Sequence of chain 1.A:
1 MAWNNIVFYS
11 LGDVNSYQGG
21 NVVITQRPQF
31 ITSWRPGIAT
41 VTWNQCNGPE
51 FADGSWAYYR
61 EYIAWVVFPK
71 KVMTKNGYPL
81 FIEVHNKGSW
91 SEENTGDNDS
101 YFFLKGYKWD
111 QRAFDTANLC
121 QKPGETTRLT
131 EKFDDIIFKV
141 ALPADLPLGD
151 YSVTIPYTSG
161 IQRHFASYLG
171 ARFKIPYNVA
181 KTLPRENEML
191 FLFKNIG

This small molecule binds to this protein.
Small molecule (SMILES): OC[C@H]1O[C@H](O[C@@H]2[C@H](O)[C@@H](O)CO[C@@H]2CO)[C@H](O)[C@@H](O)[C@H]1O

Binding-site contacts:
Ligand atom C4 contacts residue GLY106 of chain 1.A at 3.8 Å.
Ligand atom C5 contacts residue TRP109 of chain 1.A at 3.6 Å (hydrophobic).
Ligand atom C3 contacts residue GLY106 of chain 1.A at 3.4 Å.
Ligand atom O5 contacts residue 4KS1 of chain 1.C at 2.3 Å (h-bond).
Ligand atom C3 contacts residue TRP109 of chain 1.A at 3.6 Å (hydrophobic).
Ligand atom O5 contacts residue GLY106 of chain 1.A at 3.4 Å.
Ligand atom O4 contacts residue LYS174 of chain 1.A at 3.0 Å (salt-bridge).
Ligand atom O2 contacts residue 4KS1 of chain 1.C at 2.9 Å (h-bond).
Ligand atom C6 contacts residue LEU104 of chain 1.A at 4.0 Å (hydrophobic).
Ligand atom C5 contacts residue GLY106 of chain 1.A at 4.2 Å.
Ligand atom C6 contacts residue GLY106 of chain 1.A at 3.5 Å.
Ligand atom C4 contacts residue LYS174 of chain 1.A at 3.9 Å.
Ligand atom O4 contacts residue GLU93 of chain 1.A at 2.7 Å (salt-bridge).
Ligand atom C5 contacts residue 4KS1 of chain 1.C at 3.6 Å.
Ligand atom O2 contacts residue TRP109 of chain 1.A at 4.2 Å.
Ligand atom O6 contacts residue TRP109 of chain 1.A at 3.6 Å.
Ligand atom C4 contacts residue TRP109 of chain 1.A at 4.0 Å (hydrophobic).
Ligand atom C2 contacts residue LYS174 of chain 1.A at 3.9 Å.
Ligand atom C1 contacts residue 4KS1 of chain 1.C at 1.4 Å.
Ligand atom C6 contacts residue LYS105 of chain 1.A at 4.2 Å.
Ligand atom O6 contacts residue GLY106 of chain 1.A at 2.8 Å (h-bond).
Ligand atom O3 contacts residue GLY106 of chain 1.A at 2.9 Å (h-bond).
Ligand atom C6 contacts residue GLU61 of chain 1.A at 3.4 Å.
Ligand atom C1 contacts residue GLY106 of chain 1.A at 4.1 Å.
Ligand atom C3 contacts residue LYS174 of chain 1.A at 3.8 Å.
Ligand atom C6 contacts residue ARG172 of chain 1.A at 3.7 Å.
Ligand atom C1 contacts residue TRP109 of chain 1.A at 4.0 Å (hydrophobic).
Ligand atom C4 contacts residue 4KS1 of chain 1.C at 4.1 Å.
Ligand atom O6 contacts residue GLU61 of chain 1.A at 2.6 Å (salt-bridge).
Ligand atom O6 contacts residue SER91 of chain 1.A at 4.2 Å.
Ligand atom O6 contacts residue LEU104 of chain 1.A at 3.9 Å.
Ligand atom C4 contacts residue GLU93 of chain 1.A at 3.4 Å.
Ligand atom C6 contacts residue TRP109 of chain 1.A at 3.8 Å (hydrophobic).
Ligand atom O6 contacts residue LYS105 of chain 1.A at 3.6 Å.
Ligand atom C3 contacts residue 4KS1 of chain 1.C at 3.7 Å.
Ligand atom C6 contacts residue SER91 of chain 1.A at 3.8 Å.
Ligand atom O4 contacts residue LEU104 of chain 1.A at 3.8 Å.
Ligand atom O3 contacts residue LYS174 of chain 1.A at 2.9 Å (salt-bridge).
Ligand atom C2 contacts residue 4KS1 of chain 1.C at 2.4 Å.
Ligand atom C6 contacts residue GLU93 of chain 1.A at 3.9 Å.